Sequence of chain 57.E:
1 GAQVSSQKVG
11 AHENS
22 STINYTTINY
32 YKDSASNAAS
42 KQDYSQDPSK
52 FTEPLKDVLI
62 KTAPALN

Binding-site contacts:
Ligand atom OE2 contacts residue ASN25 of chain 57.E at 3.4 Å (h-bond).
Ligand atom O contacts residue VAL4 of chain 57.E at 4.0 Å.
Ligand atom CA contacts residue ALA2 of chain 57.E at 3.0 Å (hydrophobic).
Ligand atom N contacts residue VAL4 of chain 57.E at 2.8 Å (h-bond).
Ligand atom O contacts residue GLN3 of chain 57.E at 3.4 Å (h-bond).
Ligand atom CG2 contacts residue MYR1 of chain 56.H at 3.7 Å.
Ligand atom CG1 contacts residue GLN3 of chain 57.E at 3.1 Å.
Ligand atom CB contacts residue MYR1 of chain 56.H at 4.3 Å.
Ligand atom OG contacts residue GLN3 of chain 57.E at 3.0 Å (h-bond).
Ligand atom CD1 contacts residue VAL4 of chain 57.E at 3.9 Å (hydrophobic).
Ligand atom O contacts residue ALA2 of chain 57.E at 4.0 Å.
Ligand atom CG2 contacts residue VAL4 of chain 57.E at 3.8 Å (hydrophobic).
Ligand atom CG2 contacts residue ALA2 of chain 57.E at 3.9 Å (hydrophobic).
Ligand atom OE2 contacts residue VAL4 of chain 57.E at 4.1 Å.
Ligand atom O contacts residue VAL4 of chain 57.E at 3.0 Å (h-bond).
Ligand atom C contacts residue ALA2 of chain 57.E at 4.3 Å (hydrophobic).
Ligand atom CG2 contacts residue SER5 of chain 57.E at 3.1 Å.
Ligand atom CB contacts residue GLN3 of chain 57.E at 3.8 Å.
Ligand atom O contacts residue SER6 of chain 57.E at 4.1 Å.
Ligand atom C contacts residue VAL4 of chain 57.E at 3.8 Å (hydrophobic).
Ligand atom N contacts residue ALA2 of chain 57.E at 4.3 Å.
Ligand atom CB contacts residue VAL4 of chain 57.E at 4.3 Å (hydrophobic).
Ligand atom CA contacts residue VAL4 of chain 57.E at 3.0 Å (hydrophobic).
Ligand atom N contacts residue ALA2 of chain 57.E at 2.8 Å (h-bond).
Ligand atom OE1 contacts residue SER5 of chain 57.E at 4.2 Å.
Ligand atom OE1 contacts residue VAL4 of chain 57.E at 3.6 Å (h-bond).
Ligand atom CG contacts residue VAL4 of chain 57.E at 4.2 Å (hydrophobic).
Ligand atom N contacts residue VAL4 of chain 57.E at 4.1 Å.
Ligand atom CB contacts residue GLN3 of chain 57.E at 4.1 Å.
Ligand atom CA contacts residue ALA2 of chain 57.E at 3.9 Å (hydrophobic).
Ligand atom C contacts residue ALA2 of chain 57.E at 3.3 Å (hydrophobic).
Ligand atom OG contacts residue ALA2 of chain 57.E at 3.9 Å.
Ligand atom C contacts residue VAL4 of chain 57.E at 3.4 Å (hydrophobic).
Ligand atom CD contacts residue VAL4 of chain 57.E at 3.8 Å (hydrophobic).
Ligand atom CB contacts residue ALA2 of chain 57.E at 3.5 Å (hydrophobic).
Ligand atom CG2 contacts residue GLN3 of chain 57.E at 3.3 Å.
Ligand atom C contacts residue GLN3 of chain 57.E at 4.3 Å.
Ligand atom O contacts residue SER5 of chain 57.E at 3.8 Å.
Ligand atom CA contacts residue VAL4 of chain 57.E at 4.0 Å (hydrophobic).
Ligand atom CB contacts residue VAL4 of chain 57.E at 3.9 Å (hydrophobic).

A protein and the small-molecule ligand that binds it are described below.
Small molecule (SMILES): CC[C@H](C)[C@H](N)C(=O)N[C@@H](CO)C(=O)N[C@@H](CCC(=O)O)C(=O)N[C@H](C=O)C(C)C